Sequence of chain 1.D:
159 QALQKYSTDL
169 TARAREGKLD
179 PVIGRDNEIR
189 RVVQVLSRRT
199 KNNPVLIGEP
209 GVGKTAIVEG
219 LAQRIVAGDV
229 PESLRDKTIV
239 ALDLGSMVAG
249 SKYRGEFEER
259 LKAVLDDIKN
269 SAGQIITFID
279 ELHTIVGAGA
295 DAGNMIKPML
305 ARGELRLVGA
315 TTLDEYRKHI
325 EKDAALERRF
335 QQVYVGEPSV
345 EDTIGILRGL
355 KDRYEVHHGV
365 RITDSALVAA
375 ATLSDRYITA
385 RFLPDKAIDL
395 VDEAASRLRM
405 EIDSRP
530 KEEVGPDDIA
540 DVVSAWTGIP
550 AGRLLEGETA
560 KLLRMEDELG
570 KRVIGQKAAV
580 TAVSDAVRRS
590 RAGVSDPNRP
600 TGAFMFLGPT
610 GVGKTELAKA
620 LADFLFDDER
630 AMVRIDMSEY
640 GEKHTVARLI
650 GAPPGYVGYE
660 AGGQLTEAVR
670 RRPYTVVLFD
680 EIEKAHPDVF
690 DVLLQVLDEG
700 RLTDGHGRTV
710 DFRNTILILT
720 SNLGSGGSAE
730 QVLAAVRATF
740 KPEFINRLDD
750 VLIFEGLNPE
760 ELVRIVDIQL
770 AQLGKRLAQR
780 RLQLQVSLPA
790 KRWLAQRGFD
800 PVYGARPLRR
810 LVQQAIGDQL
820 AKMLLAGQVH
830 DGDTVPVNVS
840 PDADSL

A small-molecule ligand and the protein it binds are described below.
Small molecule (SMILES): Nc1ncnc2c1ncn2[C@@H]1O[C@H](COP(=O)(O)OP(=O)(O)OP(O)(O)=S)[C@@H](O)[C@H]1O

Binding-site contacts:
Ligand atom O1B contacts residue THR213 of chain 1.C at 2.9 Å (h-bond).
Ligand atom O2G contacts residue ARG333 of chain 1.D at 3.9 Å.
Ligand atom O2A contacts residue ALA214 of chain 1.C at 3.9 Å.
Ligand atom N6 contacts residue ILE181 of chain 1.C at 2.7 Å (h-bond).
Ligand atom PG contacts residue LYS212 of chain 1.C at 3.5 Å.
Ligand atom C4 contacts residue ILE350 of chain 1.C at 4.0 Å (hydrophobic).
Ligand atom O2B contacts residue GLY211 of chain 1.C at 3.2 Å (h-bond).
Ligand atom O2A contacts residue GLY211 of chain 1.C at 3.1 Å.
Ligand atom O3G contacts residue PRO208 of chain 1.C at 4.0 Å.
Ligand atom C5' contacts residue GLY209 of chain 1.C at 3.7 Å.
Ligand atom O2B contacts residue THR213 of chain 1.C at 4.0 Å.
Ligand atom O2A contacts residue LYS212 of chain 1.C at 3.3 Å (salt-bridge).
Ligand atom O3B contacts residue LYS212 of chain 1.C at 3.0 Å (salt-bridge).
Ligand atom O3B contacts residue GLY209 of chain 1.C at 3.4 Å (h-bond).
Ligand atom PB contacts residue LYS212 of chain 1.C at 3.6 Å.
Ligand atom C2 contacts residue ILE181 of chain 1.C at 4.0 Å (hydrophobic).
Ligand atom PG contacts residue ARG333 of chain 1.D at 4.0 Å.
Ligand atom C5 contacts residue ALA214 of chain 1.C at 4.0 Å (hydrophobic).
Ligand atom O4' contacts residue PRO388 of chain 1.C at 3.8 Å.
Ligand atom S1G contacts residue ARG332 of chain 1.D at 3.0 Å (salt-bridge).
Ligand atom S1G contacts residue ALA329 of chain 1.D at 4.0 Å.
Ligand atom C2 contacts residue VAL180 of chain 1.C at 4.0 Å (hydrophobic).
Ligand atom N7 contacts residue ALA214 of chain 1.C at 3.9 Å.
Ligand atom N6 contacts residue VAL180 of chain 1.C at 4.0 Å.
Ligand atom N1 contacts residue ILE350 of chain 1.C at 3.9 Å.
Ligand atom O3G contacts residue LYS212 of chain 1.C at 3.2 Å (salt-bridge).
Ligand atom O1A contacts residue THR213 of chain 1.C at 3.7 Å.
Ligand atom N3 contacts residue LEU354 of chain 1.C at 3.5 Å.
Ligand atom C2 contacts residue PRO179 of chain 1.C at 3.4 Å (hydrophobic).
Ligand atom C2 contacts residue LEU354 of chain 1.C at 4.0 Å (hydrophobic).
Ligand atom O2A contacts residue THR213 of chain 1.C at 3.8 Å.
Ligand atom O3A contacts residue ARG332 of chain 1.D at 3.6 Å.
Ligand atom N1 contacts residue ILE181 of chain 1.C at 3.1 Å (h-bond).
Ligand atom O2B contacts residue LYS212 of chain 1.C at 2.8 Å (salt-bridge).
Ligand atom N1 contacts residue VAL180 of chain 1.C at 3.7 Å.
Ligand atom C2 contacts residue ILE350 of chain 1.C at 3.7 Å (hydrophobic).
Ligand atom O2G contacts residue LYS212 of chain 1.C at 3.9 Å.
Ligand atom S1G contacts residue ARG333 of chain 1.D at 2.6 Å (salt-bridge).
Ligand atom C6 contacts residue ILE181 of chain 1.C at 3.6 Å (hydrophobic).
Ligand atom N3 contacts residue ILE350 of chain 1.C at 3.8 Å.

Sequence of chain 1.C:
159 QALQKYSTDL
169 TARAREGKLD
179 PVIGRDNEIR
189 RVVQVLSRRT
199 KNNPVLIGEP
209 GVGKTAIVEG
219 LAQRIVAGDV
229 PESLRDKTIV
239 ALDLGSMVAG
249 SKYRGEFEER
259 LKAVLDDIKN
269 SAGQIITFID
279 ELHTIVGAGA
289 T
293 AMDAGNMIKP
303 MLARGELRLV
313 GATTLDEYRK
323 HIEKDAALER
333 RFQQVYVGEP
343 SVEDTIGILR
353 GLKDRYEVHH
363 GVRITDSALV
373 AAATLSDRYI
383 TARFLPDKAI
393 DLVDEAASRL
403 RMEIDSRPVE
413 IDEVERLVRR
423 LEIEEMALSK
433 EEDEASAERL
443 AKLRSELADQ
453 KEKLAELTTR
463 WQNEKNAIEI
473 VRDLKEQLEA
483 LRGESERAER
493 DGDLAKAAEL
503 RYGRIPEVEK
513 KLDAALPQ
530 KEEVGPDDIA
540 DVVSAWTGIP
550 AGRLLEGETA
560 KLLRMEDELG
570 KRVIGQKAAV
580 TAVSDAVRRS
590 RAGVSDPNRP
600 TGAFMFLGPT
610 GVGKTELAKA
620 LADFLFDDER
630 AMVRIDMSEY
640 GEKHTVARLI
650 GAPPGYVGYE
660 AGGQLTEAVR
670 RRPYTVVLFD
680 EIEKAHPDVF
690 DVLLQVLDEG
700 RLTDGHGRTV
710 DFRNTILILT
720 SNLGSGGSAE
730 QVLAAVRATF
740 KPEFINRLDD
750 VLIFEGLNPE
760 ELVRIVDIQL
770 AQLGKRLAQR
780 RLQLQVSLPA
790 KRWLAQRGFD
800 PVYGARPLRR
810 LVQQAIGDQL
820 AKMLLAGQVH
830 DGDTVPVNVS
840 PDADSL